Sequence of chain 1.E:
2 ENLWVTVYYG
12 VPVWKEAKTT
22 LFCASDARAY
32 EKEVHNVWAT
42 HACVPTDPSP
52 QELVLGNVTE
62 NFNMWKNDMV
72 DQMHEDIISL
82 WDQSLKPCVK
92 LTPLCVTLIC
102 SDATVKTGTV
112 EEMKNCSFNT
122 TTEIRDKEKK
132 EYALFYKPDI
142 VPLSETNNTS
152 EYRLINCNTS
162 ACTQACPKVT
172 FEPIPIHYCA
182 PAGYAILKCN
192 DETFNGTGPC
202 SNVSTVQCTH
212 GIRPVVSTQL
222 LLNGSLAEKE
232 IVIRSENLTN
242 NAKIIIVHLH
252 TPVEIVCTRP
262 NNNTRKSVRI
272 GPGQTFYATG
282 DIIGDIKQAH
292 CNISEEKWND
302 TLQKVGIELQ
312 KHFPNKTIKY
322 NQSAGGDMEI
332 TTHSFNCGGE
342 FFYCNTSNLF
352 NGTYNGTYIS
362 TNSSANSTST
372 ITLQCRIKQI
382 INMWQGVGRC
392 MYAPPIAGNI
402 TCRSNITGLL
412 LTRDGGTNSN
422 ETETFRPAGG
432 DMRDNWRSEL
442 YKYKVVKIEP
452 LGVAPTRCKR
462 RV

Binding-site contacts:
Ligand atom C2 contacts residue ASN116 of chain 1.E at 2.3 Å.
Ligand atom O5 contacts residue ASN116 of chain 1.E at 2.3 Å (h-bond).
Ligand atom C1 contacts residue ASN116 of chain 1.E at 1.4 Å.
Ligand atom C4 contacts residue ASN116 of chain 1.E at 4.1 Å.
Ligand atom O7 contacts residue ASN116 of chain 1.E at 3.5 Å (h-bond).
Ligand atom C3 contacts residue ASN116 of chain 1.E at 3.7 Å.
Ligand atom O6 contacts residue TYR133 of chain 1.E at 4.3 Å.
Ligand atom O4 contacts residue TYR133 of chain 1.E at 4.1 Å.
Ligand atom C5 contacts residue ASN116 of chain 1.E at 3.6 Å.
Ligand atom C2 contacts residue TYR133 of chain 1.E at 4.3 Å (hydrophobic).
Ligand atom C5 contacts residue TYR133 of chain 1.E at 4.0 Å (hydrophobic).
Ligand atom N2 contacts residue TYR133 of chain 1.E at 4.0 Å.
Ligand atom C3 contacts residue TYR133 of chain 1.E at 3.8 Å (hydrophobic).
Ligand atom C1 contacts residue TYR133 of chain 1.E at 4.0 Å (hydrophobic).
Ligand atom O3 contacts residue TYR133 of chain 1.E at 4.4 Å.
Ligand atom C4 contacts residue TYR133 of chain 1.E at 4.3 Å (hydrophobic).
Ligand atom C8 contacts residue ASN116 of chain 1.E at 3.6 Å.
Ligand atom C7 contacts residue ASN116 of chain 1.E at 3.3 Å.
Ligand atom N2 contacts residue ASN116 of chain 1.E at 2.9 Å (h-bond).
Ligand atom C8 contacts residue LEU135 of chain 1.E at 4.1 Å (hydrophobic).

The protein below binds the small molecule below.
Small molecule (SMILES): CC(=O)N[C@@H]1[C@@H](O)[C@H](O)[C@@H](CO)O[C@H]1O